A protein and the small-molecule ligand that binds it are described below.
Small molecule (SMILES): CC(C)C[C@H](NC(=O)[C@@H]1CCCN1C(=O)[C@H](CCCN=C(N)N)NC(=O)[C@@H]1CCCN1)C(=O)N1CCC[C@H]1C(=O)N[C@@H](Cc1ccccc1)C(=O)N1CCC[C@H]1C=O

Binding-site contacts:
Ligand atom CB contacts residue SER39 of chain 1.A at 3.6 Å.
Ligand atom CD1 contacts residue PHE38 of chain 1.A at 3.6 Å (hydrophobic).
Ligand atom CD contacts residue THR21 of chain 1.A at 3.5 Å.
Ligand atom CD1 contacts residue ILE50 of chain 1.A at 3.8 Å (hydrophobic).
Ligand atom C contacts residue GLN45 of chain 1.A at 3.8 Å.
Ligand atom CG contacts residue ASN70 of chain 1.A at 3.7 Å.
Ligand atom CG contacts residue PHE38 of chain 1.A at 3.8 Å (hydrophobic).
Ligand atom CB contacts residue ALA47 of chain 1.A at 3.6 Å (hydrophobic).
Ligand atom CG contacts residue MET16 of chain 1.A at 3.7 Å (hydrophobic).
Ligand atom CD contacts residue ALA47 of chain 1.A at 3.6 Å (hydrophobic).
Ligand atom N contacts residue THR49 of chain 1.A at 3.4 Å (h-bond).
Ligand atom O contacts residue PHE38 of chain 1.A at 3.4 Å.
Ligand atom CB contacts residue VAL37 of chain 1.A at 3.5 Å (hydrophobic).
Ligand atom CB contacts residue VAL48 of chain 1.A at 3.8 Å (hydrophobic).
Ligand atom O contacts residue GLN45 of chain 1.A at 3.1 Å (h-bond).
Ligand atom N contacts residue SER39 of chain 1.A at 2.9 Å (h-bond).
Ligand atom O contacts residue VAL48 of chain 1.A at 3.3 Å.
Ligand atom CG contacts residue SER39 of chain 1.A at 3.8 Å.
Ligand atom NH1 contacts residue GLN36 of chain 1.A at 2.9 Å (h-bond).
Ligand atom CB contacts residue PHE38 of chain 1.A at 3.8 Å (hydrophobic).
Ligand atom C contacts residue SER39 of chain 1.A at 3.6 Å.
Ligand atom O contacts residue GLN45 of chain 1.A at 3.8 Å.
Ligand atom CB contacts residue THR49 of chain 1.A at 3.7 Å.
Ligand atom CD contacts residue THR49 of chain 1.A at 3.7 Å.
Ligand atom CB contacts residue ALA41 of chain 1.A at 3.5 Å (hydrophobic).
Ligand atom CA contacts residue THR49 of chain 1.A at 3.4 Å.
Ligand atom O contacts residue ALA41 of chain 1.A at 3.5 Å.
Ligand atom CG contacts residue THR49 of chain 1.A at 3.4 Å.
Ligand atom O contacts residue THR49 of chain 1.A at 2.9 Å (h-bond).
Ligand atom CB contacts residue MET16 of chain 1.A at 3.7 Å (hydrophobic).
Ligand atom N contacts residue GLN45 of chain 1.A at 3.8 Å.
Ligand atom CA contacts residue ALA47 of chain 1.A at 3.7 Å (hydrophobic).
Ligand atom CA contacts residue SER39 of chain 1.A at 3.4 Å.
Ligand atom O contacts residue THR15 of chain 1.A at 3.2 Å.
Ligand atom O contacts residue SER39 of chain 1.A at 2.9 Å (h-bond).
Ligand atom CD2 contacts residue ILE13 of chain 1.A at 3.5 Å (hydrophobic).
Ligand atom O contacts residue MET16 of chain 1.A at 2.9 Å (h-bond).
Ligand atom NH1 contacts residue THR21 of chain 1.A at 3.5 Å.
Ligand atom CB contacts residue GLN45 of chain 1.A at 3.7 Å.
Ligand atom CD contacts residue GLU14 of chain 1.A at 3.5 Å.

Sequence of chain 1.A:
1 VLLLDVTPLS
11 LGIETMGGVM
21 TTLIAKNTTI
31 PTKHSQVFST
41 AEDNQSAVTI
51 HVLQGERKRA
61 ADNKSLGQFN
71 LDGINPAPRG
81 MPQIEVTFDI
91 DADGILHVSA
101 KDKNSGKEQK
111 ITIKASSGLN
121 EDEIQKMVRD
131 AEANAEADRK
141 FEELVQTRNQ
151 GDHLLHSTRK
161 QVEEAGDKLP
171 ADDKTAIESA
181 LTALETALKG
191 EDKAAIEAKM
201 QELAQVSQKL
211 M